A protein and the small-molecule ligand that binds it are described below.
Small molecule (SMILES): CC(=O)N[C@H]1[C@H](O[C@H]2[C@H](O)[C@@H](NC(C)=O)CO[C@@H]2CO)O[C@H](CO)[C@@H](O[C@@H]2O[C@H](CO)[C@@H](O)[C@H](O)[C@@H]2O)[C@@H]1O

Sequence of chain 5.E:
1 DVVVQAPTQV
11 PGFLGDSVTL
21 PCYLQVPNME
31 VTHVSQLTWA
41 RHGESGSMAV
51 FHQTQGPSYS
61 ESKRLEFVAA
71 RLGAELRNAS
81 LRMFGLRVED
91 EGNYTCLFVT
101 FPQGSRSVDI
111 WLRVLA

Binding-site contacts:
Ligand atom C3 contacts residue ASN78 of chain 5.E at 4.0 Å.
Ligand atom O5 contacts residue SER80 of chain 5.E at 4.1 Å.
Ligand atom C7 contacts residue ASN78 of chain 5.E at 3.9 Å.
Ligand atom C1 contacts residue ASN78 of chain 5.E at 1.4 Å.
Ligand atom C2 contacts residue ASN78 of chain 5.E at 2.7 Å.
Ligand atom C1 contacts residue ALA69 of chain 5.E at 4.3 Å (hydrophobic).
Ligand atom C5 contacts residue SER80 of chain 5.E at 4.0 Å.
Ligand atom C4 contacts residue ASN78 of chain 5.E at 4.2 Å.
Ligand atom C5 contacts residue ALA69 of chain 5.E at 4.4 Å (hydrophobic).
Ligand atom O5 contacts residue ASN78 of chain 5.E at 2.2 Å (h-bond).
Ligand atom C8 contacts residue TYR23 of chain 5.E at 3.3 Å (hydrophobic).
Ligand atom C7 contacts residue TYR23 of chain 5.E at 4.0 Å (hydrophobic).
Ligand atom O7 contacts residue ASN78 of chain 5.E at 4.0 Å.
Ligand atom N2 contacts residue ASN78 of chain 5.E at 3.2 Å (h-bond).
Ligand atom C6 contacts residue VAL68 of chain 5.E at 3.1 Å (hydrophobic).
Ligand atom O5 contacts residue ALA69 of chain 5.E at 3.5 Å.
Ligand atom C6 contacts residue ALA69 of chain 5.E at 4.1 Å (hydrophobic).
Ligand atom C1 contacts residue SER80 of chain 5.E at 3.8 Å.
Ligand atom O7 contacts residue TYR23 of chain 5.E at 4.2 Å.
Ligand atom C5 contacts residue VAL68 of chain 5.E at 4.4 Å (hydrophobic).
Ligand atom O6 contacts residue ALA69 of chain 5.E at 4.0 Å.
Ligand atom O6 contacts residue VAL68 of chain 5.E at 3.8 Å.
Ligand atom C5 contacts residue ASN78 of chain 5.E at 3.5 Å.
Ligand atom C6 contacts residue ASN78 of chain 5.E at 4.5 Å.